The small molecule below binds the protein below.
Small molecule (SMILES): CC(=O)N[C@@H]1[C@@H](O)[C@H](O)[C@@H](CO)O[C@H]1O

Binding-site contacts:
Ligand atom O5 contacts residue ASN59 of chain 1.B at 1.9 Å (h-bond).
Ligand atom O7 contacts residue ASN59 of chain 1.B at 3.7 Å.
Ligand atom C1 contacts residue LEU49 of chain 1.B at 4.4 Å (hydrophobic).
Ligand atom C7 contacts residue ASN59 of chain 1.B at 3.8 Å.
Ligand atom C4 contacts residue ASN59 of chain 1.B at 4.0 Å.
Ligand atom O6 contacts residue ASN59 of chain 1.B at 3.9 Å.
Ligand atom C5 contacts residue GLN47 of chain 1.B at 4.4 Å.
Ligand atom C6 contacts residue ASN59 of chain 1.B at 4.2 Å.
Ligand atom O7 contacts residue LEU56 of chain 1.B at 4.3 Å.
Ligand atom C2 contacts residue ASN59 of chain 1.B at 2.6 Å.
Ligand atom C3 contacts residue ASN59 of chain 1.B at 3.7 Å.
Ligand atom C1 contacts residue ASN59 of chain 1.B at 1.2 Å.
Ligand atom C5 contacts residue ASN59 of chain 1.B at 3.2 Å.
Ligand atom N2 contacts residue ASN59 of chain 1.B at 3.3 Å (h-bond).

Sequence of chain 1.B:
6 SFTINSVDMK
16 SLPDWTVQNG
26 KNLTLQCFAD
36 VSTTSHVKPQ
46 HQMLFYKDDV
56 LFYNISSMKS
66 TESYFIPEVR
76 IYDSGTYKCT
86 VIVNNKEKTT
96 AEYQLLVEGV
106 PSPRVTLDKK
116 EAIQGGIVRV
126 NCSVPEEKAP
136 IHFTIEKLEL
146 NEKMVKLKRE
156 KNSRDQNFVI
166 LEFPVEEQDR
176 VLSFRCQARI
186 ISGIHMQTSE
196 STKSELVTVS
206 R